Binding-site contacts:
Ligand atom C09 contacts residue QYS1 of chain 1.E at 0.0 Å.
Ligand atom F01 contacts residue QYS1 of chain 1.E at 0.0 Å.
Ligand atom C04 contacts residue QYS1 of chain 1.E at 0.0 Å.
Ligand atom N22 contacts residue QYS1 of chain 1.E at 0.0 Å (h-bond).
Ligand atom C14 contacts residue QYS1 of chain 1.E at 0.0 Å.
Ligand atom O27 contacts residue QYS1 of chain 1.E at 1.3 Å.
Ligand atom C23 contacts residue QYS1 of chain 1.E at 0.0 Å.
Ligand atom O27 contacts residue CYS152 of chain 1.B at 2.6 Å (h-bond).
Ligand atom C16 contacts residue QYS1 of chain 1.E at 0.1 Å.
Ligand atom O27 contacts residue HIS48 of chain 1.B at 2.9 Å (h-bond).
Ligand atom C26 contacts residue QYS1 of chain 1.E at 0.1 Å.
Ligand atom O08 contacts residue QYS1 of chain 1.E at 0.1 Å (h-bond).
Ligand atom C02 contacts residue QYS1 of chain 1.E at 0.0 Å.
Ligand atom C24 contacts residue QYS1 of chain 1.E at 0.1 Å.
Ligand atom C07 contacts residue QYS1 of chain 1.E at 0.0 Å.
Ligand atom C05 contacts residue QYS1 of chain 1.E at 0.0 Å.
Ligand atom N17 contacts residue CYS152 of chain 1.B at 3.0 Å (h-bond).
Ligand atom C19 contacts residue QYS1 of chain 1.E at 0.1 Å.
Ligand atom C30 contacts residue QYS1 of chain 1.E at 0.0 Å.
Ligand atom O29 contacts residue GLU173 of chain 1.B at 3.0 Å (salt-bridge).
Ligand atom C06 contacts residue QYS1 of chain 1.E at 0.0 Å.
Ligand atom C11 contacts residue QYS1 of chain 1.E at 0.1 Å.
Ligand atom C13 contacts residue QYS1 of chain 1.E at 0.0 Å.
Ligand atom C18 contacts residue QYS1 of chain 1.E at 0.1 Å.
Ligand atom C15 contacts residue QYS1 of chain 1.E at 0.0 Å.
Ligand atom C20 contacts residue QYS1 of chain 1.E at 0.1 Å.
Ligand atom C12 contacts residue QYS1 of chain 1.E at 0.0 Å.
Ligand atom N17 contacts residue HIS171 of chain 1.B at 3.0 Å (h-bond).
Ligand atom N17 contacts residue QYS1 of chain 1.E at 0.1 Å (h-bond).
Ligand atom C21 contacts residue QYS1 of chain 1.E at 0.1 Å.
Ligand atom N10 contacts residue QYS1 of chain 1.E at 0.1 Å (h-bond).
Ligand atom O25 contacts residue QYS1 of chain 1.E at 0.1 Å (h-bond).
Ligand atom C18 contacts residue CYS152 of chain 1.B at 2.7 Å (hydrophobic).
Ligand atom C31 contacts residue QYS1 of chain 1.E at 0.0 Å.
Ligand atom F03 contacts residue QYS1 of chain 1.E at 0.0 Å.
Ligand atom O29 contacts residue QYS1 of chain 1.E at 0.0 Å (h-bond).
Ligand atom O25 contacts residue HIS170 of chain 1.B at 2.9 Å (h-bond).
Ligand atom O28 contacts residue QYS1 of chain 1.E at 0.1 Å (h-bond).
Ligand atom N10 contacts residue GLN196 of chain 1.B at 2.8 Å (h-bond).
Ligand atom C26 contacts residue CYS152 of chain 1.B at 1.8 Å (hydrophobic).

A protein and the small-molecule ligand that binds it are described below.
Small molecule (SMILES): CC(C)C[C@H](NC(=O)OCC1CCC(F)(F)CC1)C(=O)N[C@@H](C[C@@H]1CCNC1=O)[C@H](O)S(=O)(=O)O

Sequence of chain 1.B:
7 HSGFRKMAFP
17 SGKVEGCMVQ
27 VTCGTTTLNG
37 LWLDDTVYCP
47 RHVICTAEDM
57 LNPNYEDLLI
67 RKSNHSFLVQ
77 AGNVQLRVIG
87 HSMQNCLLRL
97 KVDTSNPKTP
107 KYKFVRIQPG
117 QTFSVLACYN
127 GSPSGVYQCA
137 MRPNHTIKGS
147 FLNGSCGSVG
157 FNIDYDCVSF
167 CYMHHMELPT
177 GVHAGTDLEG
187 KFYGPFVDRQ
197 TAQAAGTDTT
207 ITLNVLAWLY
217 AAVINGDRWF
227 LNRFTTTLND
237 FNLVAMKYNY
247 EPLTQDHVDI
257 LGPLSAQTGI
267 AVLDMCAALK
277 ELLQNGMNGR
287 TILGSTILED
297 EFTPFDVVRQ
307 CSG